The small molecule below binds the protein below.
Small molecule (SMILES): Cc1cn([C@H]2C[C@H](O[P](=O)(O)OC[C@H]3O[C@@H](n4ccc(N)nc4=O)C[C@@H]3O[P](=O)(O)OC[C@H]3O[C@@H](n4cnc5c(=O)nc(N)[nH]c54)C[C@@H]3O[P](=O)(O)OC[C@H]3O[C@@H](n4cnc5c(=O)nc(N)[nH]c54)C[C@@H]3O)[C@@H](CO[P](=O)(O)O[C@H]3C[C@H](n4cnc5c(=O)nc(N)[nH]c54)O[C@@H]3COP(=O)(O)O)O2)c(=O)[nH]c1=O

Binding-site contacts:
Ligand atom OP1 contacts residue GLY66 of chain 1.A at 3.0 Å (h-bond).
Ligand atom OP1 contacts residue TYR39 of chain 1.A at 3.6 Å.
Ligand atom C3' contacts residue GLY64 of chain 1.A at 3.9 Å.
Ligand atom OP1 contacts residue LYS72 of chain 1.A at 3.7 Å.
Ligand atom OP1 contacts residue GLY64 of chain 1.A at 2.5 Å (h-bond).
Ligand atom O3' contacts residue ILE69 of chain 1.A at 3.6 Å.
Ligand atom OP2 contacts residue GLY66 of chain 1.A at 3.9 Å.
Ligand atom OP1 contacts residue ILE69 of chain 1.A at 2.9 Å (h-bond).
Ligand atom P contacts residue LYS68 of chain 1.A at 3.8 Å.
Ligand atom C3' contacts residue GLY66 of chain 1.A at 3.6 Å.
Ligand atom O3' contacts residue GLY64 of chain 1.A at 3.2 Å.
Ligand atom N3 contacts residue ALA38 of chain 1.A at 3.6 Å.
Ligand atom P contacts residue GLY64 of chain 1.A at 3.5 Å.
Ligand atom P contacts residue NA1 of chain 1.I at 3.5 Å.
Ligand atom O4' contacts residue ALA38 of chain 1.A at 3.7 Å.
Ligand atom P contacts residue LYS68 of chain 1.A at 3.6 Å.
Ligand atom C5' contacts residue GLY64 of chain 1.A at 3.3 Å.
Ligand atom OP3 contacts residue LYS35 of chain 1.A at 2.6 Å (salt-bridge).
Ligand atom OP1 contacts residue LYS68 of chain 1.A at 3.5 Å.
Ligand atom C4' contacts residue GLY64 of chain 1.A at 3.2 Å.
Ligand atom O3' contacts residue VAL65 of chain 1.A at 3.9 Å.
Ligand atom C4' contacts residue GLY66 of chain 1.A at 3.9 Å.
Ligand atom OP1 contacts residue LEU62 of chain 1.A at 3.7 Å.
Ligand atom OP1 contacts residue VAL65 of chain 1.A at 3.7 Å.
Ligand atom OP1 contacts residue NA1 of chain 1.I at 2.6 Å (h-bond).
Ligand atom OP1 contacts residue PRO63 of chain 1.A at 3.3 Å.
Ligand atom O5' contacts residue GLY66 of chain 1.A at 3.5 Å.
Ligand atom P contacts residue ILE69 of chain 1.A at 3.9 Å.
Ligand atom C3' contacts residue LYS68 of chain 1.A at 3.9 Å.
Ligand atom OP2 contacts residue NA1 of chain 1.I at 3.6 Å (h-bond).
Ligand atom O5' contacts residue LYS35 of chain 1.A at 3.9 Å.
Ligand atom OP1 contacts residue THR67 of chain 1.A at 3.5 Å (h-bond).
Ligand atom C5' contacts residue TYR39 of chain 1.A at 3.3 Å (hydrophobic).
Ligand atom P contacts residue LYS35 of chain 1.A at 3.8 Å.
Ligand atom OP2 contacts residue LYS68 of chain 1.A at 3.2 Å.
Ligand atom C5' contacts residue GLY66 of chain 1.A at 3.4 Å.
Ligand atom OP2 contacts residue LYS68 of chain 1.A at 2.6 Å (salt-bridge).
Ligand atom OP1 contacts residue LYS68 of chain 1.A at 3.5 Å (salt-bridge).
Ligand atom P contacts residue GLY66 of chain 1.A at 3.8 Å.
Ligand atom OP2 contacts residue THR67 of chain 1.A at 3.8 Å.

Sequence of chain 1.A:
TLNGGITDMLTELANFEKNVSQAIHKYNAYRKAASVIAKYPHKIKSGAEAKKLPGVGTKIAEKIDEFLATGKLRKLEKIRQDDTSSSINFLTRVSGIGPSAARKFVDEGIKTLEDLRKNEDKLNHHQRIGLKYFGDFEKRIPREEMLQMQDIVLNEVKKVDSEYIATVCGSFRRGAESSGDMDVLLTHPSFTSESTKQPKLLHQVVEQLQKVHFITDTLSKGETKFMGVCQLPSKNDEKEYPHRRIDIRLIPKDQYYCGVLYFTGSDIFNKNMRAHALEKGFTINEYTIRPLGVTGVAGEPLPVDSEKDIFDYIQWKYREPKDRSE